Sequence of chain 3.A:
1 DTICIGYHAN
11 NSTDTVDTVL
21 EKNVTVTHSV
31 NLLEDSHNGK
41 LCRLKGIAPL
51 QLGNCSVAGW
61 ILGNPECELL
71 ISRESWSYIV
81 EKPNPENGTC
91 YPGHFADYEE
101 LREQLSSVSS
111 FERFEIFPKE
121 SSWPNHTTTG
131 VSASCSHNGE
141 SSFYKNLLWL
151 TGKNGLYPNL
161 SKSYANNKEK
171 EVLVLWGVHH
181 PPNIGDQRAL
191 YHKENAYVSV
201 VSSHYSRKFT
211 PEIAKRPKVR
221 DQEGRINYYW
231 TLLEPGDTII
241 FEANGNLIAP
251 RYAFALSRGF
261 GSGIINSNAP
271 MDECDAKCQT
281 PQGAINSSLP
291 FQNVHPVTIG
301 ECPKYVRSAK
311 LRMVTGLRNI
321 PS

The protein below binds the small molecule below.
Small molecule (SMILES): CC(=O)N[C@H]1[C@H](O[C@H]2[C@H](O)[C@@H](NC(C)=O)CO[C@@H]2CO)O[C@H](CO)[C@@H](O[C@@H]2O[C@H](CO)[C@@H](O)[C@H](O)[C@@H]2O)[C@@H]1O

Binding-site contacts:
Ligand atom C2 contacts residue ASN11 of chain 3.A at 2.5 Å.
Ligand atom O5 contacts residue ASN11 of chain 3.A at 2.4 Å (h-bond).
Ligand atom C3 contacts residue ASN11 of chain 3.A at 3.8 Å.
Ligand atom O7 contacts residue ASN11 of chain 3.A at 4.1 Å.
Ligand atom C7 contacts residue ASN11 of chain 3.A at 3.7 Å.
Ligand atom C5 contacts residue ASN11 of chain 3.A at 3.7 Å.
Ligand atom C4 contacts residue ASN11 of chain 3.A at 4.3 Å.
Ligand atom N2 contacts residue ASN11 of chain 3.A at 2.9 Å (h-bond).
Ligand atom C1 contacts residue ASN11 of chain 3.A at 1.4 Å.